This small molecule binds to this protein.
Small molecule (SMILES): CNC(=O)c1ccccc1Nc1cc(Nc2ccc(N3CCN(CC(=O)N[C@H](C(=O)N4C[C@H](O)C[C@H]4C(=O)N[C@@H](C)c4ccc(-c5scnc5C)cc4)C(C)(C)C)CC3)cc2OC)ncc1C(F)(F)F

Sequence of chain 1.D:
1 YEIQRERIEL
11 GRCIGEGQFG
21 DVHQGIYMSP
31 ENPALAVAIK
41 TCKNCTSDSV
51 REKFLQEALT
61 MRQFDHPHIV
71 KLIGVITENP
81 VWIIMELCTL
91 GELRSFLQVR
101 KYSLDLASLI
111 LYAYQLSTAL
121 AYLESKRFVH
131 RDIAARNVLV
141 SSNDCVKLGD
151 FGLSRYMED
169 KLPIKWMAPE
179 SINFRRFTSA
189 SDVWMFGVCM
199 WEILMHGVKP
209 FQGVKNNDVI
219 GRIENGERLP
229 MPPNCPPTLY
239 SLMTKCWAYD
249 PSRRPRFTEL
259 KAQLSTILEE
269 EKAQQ

Binding-site contacts:
Ligand atom C48 contacts residue LEU139 of chain 1.D at 3.4 Å (hydrophobic).
Ligand atom C19 contacts residue ILE14 of chain 1.D at 3.5 Å (hydrophobic).
Ligand atom O1 contacts residue CYS88 of chain 1.D at 3.0 Å (h-bond).
Ligand atom O2 contacts residue HIS57 of chain 1.A at 3.1 Å.
Ligand atom C contacts residue SER154 of chain 1.D at 3.1 Å.
Ligand atom F contacts residue MET85 of chain 1.D at 3.2 Å.
Ligand atom C24 contacts residue TRP30 of chain 1.A at 3.4 Å (hydrophobic).
Ligand atom C25 contacts residue HIS57 of chain 1.A at 3.5 Å.
Ligand atom C36 contacts residue HIS52 of chain 1.A at 3.5 Å.
Ligand atom C26 contacts residue TRP59 of chain 1.A at 3.4 Å (hydrophobic).
Ligand atom C42 contacts residue TYR40 of chain 1.A at 3.4 Å (hydrophobic).
Ligand atom C25 contacts residue TRP59 of chain 1.A at 3.5 Å (hydrophobic).
Ligand atom N2 contacts residue CYS88 of chain 1.D at 3.0 Å (h-bond).
Ligand atom F2 contacts residue ASP150 of chain 1.D at 3.0 Å.
Ligand atom C8 contacts residue LEU139 of chain 1.D at 3.4 Å (hydrophobic).
Ligand atom O2 contacts residue TYR54 of chain 1.A at 3.4 Å.
Ligand atom C contacts residue ASN137 of chain 1.D at 3.6 Å.
Ligand atom C26 contacts residue HIS52 of chain 1.A at 3.5 Å.
Ligand atom N9 contacts residue CYS88 of chain 1.D at 3.0 Å (h-bond).
Ligand atom C47 contacts residue LEU139 of chain 1.D at 3.5 Å (hydrophobic).
Ligand atom C47 contacts residue GLU86 of chain 1.D at 3.4 Å.
Ligand atom O contacts residue ASP150 of chain 1.D at 3.0 Å (salt-bridge).
Ligand atom C28 contacts residue TYR40 of chain 1.A at 3.6 Å (hydrophobic).
Ligand atom N8 contacts residue ARG49 of chain 1.A at 3.1 Å (salt-bridge).
Ligand atom O4 contacts residue HIS57 of chain 1.A at 2.5 Å (h-bond).
Ligand atom C16 contacts residue GLY91 of chain 1.D at 3.5 Å.
Ligand atom C38 contacts residue PRO41 of chain 1.A at 3.0 Å (hydrophobic).
Ligand atom O5 contacts residue TYR40 of chain 1.A at 2.7 Å (h-bond).
Ligand atom F contacts residue GLU86 of chain 1.D at 3.0 Å.
Ligand atom C18 contacts residue ILE14 of chain 1.D at 3.4 Å (hydrophobic).
Ligand atom O4 contacts residue SER53 of chain 1.A at 2.6 Å (h-bond).
Ligand atom C11 contacts residue GLY91 of chain 1.D at 3.5 Å.
Ligand atom C24 contacts residue TYR40 of chain 1.A at 3.5 Å (hydrophobic).
Ligand atom C28 contacts residue HIS52 of chain 1.A at 3.5 Å.
Ligand atom C27 contacts residue HIS52 of chain 1.A at 3.3 Å.
Ligand atom C21 contacts residue TYR54 of chain 1.A at 3.4 Å (hydrophobic).
Ligand atom N7 contacts residue HIS52 of chain 1.A at 2.7 Å (h-bond).
Ligand atom C32 contacts residue VAL99 of chain 1.D at 3.3 Å (hydrophobic).
Ligand atom N3 contacts residue ILE14 of chain 1.D at 3.5 Å (h-bond).
Ligand atom F contacts residue VAL70 of chain 1.D at 3.5 Å.

Sequence of chain 1.A:
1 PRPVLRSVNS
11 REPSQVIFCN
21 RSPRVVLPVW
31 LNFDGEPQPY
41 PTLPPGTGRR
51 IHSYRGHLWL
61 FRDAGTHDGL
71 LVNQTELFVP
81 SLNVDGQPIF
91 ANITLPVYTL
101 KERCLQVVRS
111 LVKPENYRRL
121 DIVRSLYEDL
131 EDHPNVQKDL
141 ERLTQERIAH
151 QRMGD